Sequence of chain 2.A:
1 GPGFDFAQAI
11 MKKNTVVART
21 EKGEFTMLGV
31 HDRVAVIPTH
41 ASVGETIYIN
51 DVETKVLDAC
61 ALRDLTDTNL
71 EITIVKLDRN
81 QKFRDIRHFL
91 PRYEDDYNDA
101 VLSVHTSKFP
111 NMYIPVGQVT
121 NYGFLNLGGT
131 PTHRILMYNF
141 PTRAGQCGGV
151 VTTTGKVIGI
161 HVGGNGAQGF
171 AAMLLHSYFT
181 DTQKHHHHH

Binding-site contacts:
Ligand atom C11 contacts residue PHE25 of chain 2.A at 3.8 Å (hydrophobic).
Ligand atom N49 contacts residue CYS147 of chain 2.A at 2.9 Å (h-bond).
Ligand atom C5 contacts residue GLU24 of chain 2.A at 3.7 Å.
Ligand atom C7 contacts residue GLU71 of chain 2.A at 3.4 Å.
Ligand atom O88 contacts residue GLY145 of chain 2.A at 3.7 Å.
Ligand atom O66 contacts residue HIS161 of chain 2.A at 2.8 Å (h-bond).
Ligand atom C59 contacts residue CYS147 of chain 2.A at 3.2 Å (hydrophobic).
Ligand atom C65 contacts residue GLY163 of chain 2.A at 3.7 Å.
Ligand atom N69 contacts residue ARG143 of chain 2.A at 3.7 Å.
Ligand atom O66 contacts residue GLY164 of chain 2.A at 3.3 Å (h-bond).
Ligand atom C9 contacts residue HIS40 of chain 2.A at 3.7 Å.
Ligand atom C7 contacts residue VAL162 of chain 2.A at 3.7 Å (hydrophobic).
Ligand atom C1 contacts residue GLY164 of chain 2.A at 3.4 Å.
Ligand atom C57 contacts residue CYS147 of chain 2.A at 2.7 Å (hydrophobic).
Ligand atom N69 contacts residue GLY164 of chain 2.A at 3.7 Å.
Ligand atom N49 contacts residue VAL162 of chain 2.A at 3.0 Å (h-bond).
Ligand atom C65 contacts residue GLY164 of chain 2.A at 3.3 Å.
Ligand atom C65 contacts residue THR142 of chain 2.A at 3.5 Å.
Ligand atom C3 contacts residue LYS22 of chain 2.A at 3.7 Å.
Ligand atom C7 contacts residue PRO38 of chain 2.A at 3.7 Å (hydrophobic).
Ligand atom C5 contacts residue PHE25 of chain 2.A at 3.5 Å (hydrophobic).
Ligand atom O35 contacts residue GLY164 of chain 2.A at 3.4 Å (h-bond).
Ligand atom O66 contacts residue THR142 of chain 2.A at 2.5 Å (h-bond).
Ligand atom C10 contacts residue GLY164 of chain 2.A at 3.5 Å.
Ligand atom C63 contacts residue CYS147 of chain 2.A at 1.8 Å (hydrophobic).
Ligand atom C11 contacts residue HIS40 of chain 2.A at 3.6 Å.
Ligand atom C8 contacts residue ASN126 of chain 2.A at 3.6 Å.
Ligand atom C2 contacts residue GLY164 of chain 2.A at 3.5 Å.
Ligand atom C39 contacts residue VAL162 of chain 2.A at 3.7 Å (hydrophobic).
Ligand atom C82 contacts residue CYS147 of chain 2.A at 2.9 Å (hydrophobic).
Ligand atom C53 contacts residue VAL162 of chain 2.A at 3.0 Å (hydrophobic).
Ligand atom N69 contacts residue THR142 of chain 2.A at 2.9 Å (h-bond).
Ligand atom O66 contacts residue ARG143 of chain 2.A at 3.6 Å (salt-bridge).
Ligand atom O88 contacts residue ALA144 of chain 2.A at 3.3 Å.
Ligand atom C55 contacts residue HIS40 of chain 2.A at 3.8 Å.
Ligand atom O35 contacts residue GLY163 of chain 2.A at 3.4 Å.
Ligand atom C37 contacts residue VAL162 of chain 2.A at 3.4 Å (hydrophobic).
Ligand atom C9 contacts residue PHE25 of chain 2.A at 3.4 Å (hydrophobic).
Ligand atom C61 contacts residue GLY164 of chain 2.A at 3.6 Å.
Ligand atom O66 contacts residue GLY163 of chain 2.A at 3.4 Å.

This small molecule binds to this protein.
Small molecule (SMILES): CCOC(=O)CC[C@H](C[C@@H]1CCNC1=O)NC(=O)[C@H](Cc1ccccc1)NC(=O)OCc1ccccc1